Sequence of chain 3.A:
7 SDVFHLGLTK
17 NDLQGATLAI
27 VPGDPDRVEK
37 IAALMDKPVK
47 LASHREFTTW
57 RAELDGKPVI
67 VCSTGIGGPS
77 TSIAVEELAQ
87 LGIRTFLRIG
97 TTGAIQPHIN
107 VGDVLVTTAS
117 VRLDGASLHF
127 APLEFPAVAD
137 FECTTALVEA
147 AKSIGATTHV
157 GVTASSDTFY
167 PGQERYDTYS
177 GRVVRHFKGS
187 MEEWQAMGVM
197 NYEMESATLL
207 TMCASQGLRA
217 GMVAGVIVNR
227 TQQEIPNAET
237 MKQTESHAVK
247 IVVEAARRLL

A protein and the small-molecule ligand that binds it are described below.
Small molecule (SMILES): O=c1[nH]c(=O)n([C@@H]2O[C@H](CO)[C@@H](O)[C@H]2O)cc1F

Binding-site contacts:
Ligand atom O2' contacts residue GLU201 of chain 3.B at 2.7 Å (salt-bridge).
Ligand atom F5 contacts residue THR98 of chain 3.B at 3.2 Å.
Ligand atom F5 contacts residue VAL224 of chain 3.B at 3.6 Å.
Ligand atom C2 contacts residue GLN169 of chain 3.B at 3.7 Å.
Ligand atom C2' contacts residue MET200 of chain 3.B at 3.3 Å (hydrophobic).
Ligand atom N3 contacts residue GLN169 of chain 3.B at 2.9 Å (h-bond).
Ligand atom F5 contacts residue GLY99 of chain 3.B at 3.4 Å.
Ligand atom C3' contacts residue GLU201 of chain 3.B at 3.7 Å.
Ligand atom O4' contacts residue THR97 of chain 3.B at 2.9 Å (h-bond).
Ligand atom O3' contacts residue ILE72 of chain 3.B at 3.6 Å.
Ligand atom C5 contacts residue THR98 of chain 3.B at 3.5 Å.
Ligand atom O4 contacts residue GLY99 of chain 3.B at 3.6 Å.
Ligand atom C5' contacts residue PHE165 of chain 3.B at 3.6 Å (hydrophobic).
Ligand atom O2' contacts residue MET200 of chain 3.B at 2.9 Å (h-bond).
Ligand atom O2 contacts residue GLU199 of chain 3.B at 3.4 Å.
Ligand atom O3' contacts residue GLU201 of chain 3.B at 2.8 Å (salt-bridge).
Ligand atom F5 contacts residue ILE223 of chain 3.B at 3.3 Å.
Ligand atom C5' contacts residue HIS11 of chain 3.A at 3.5 Å.
Ligand atom O2 contacts residue MET200 of chain 3.B at 3.0 Å.
Ligand atom O4 contacts residue GLN169 of chain 3.B at 3.5 Å (h-bond).
Ligand atom N3 contacts residue PHE165 of chain 3.B at 3.5 Å.
Ligand atom C6 contacts residue THR98 of chain 3.B at 3.5 Å.
Ligand atom O5' contacts residue HIS11 of chain 3.A at 2.6 Å (h-bond).
Ligand atom C6 contacts residue THR97 of chain 3.B at 3.4 Å.
Ligand atom C5 contacts residue GLY99 of chain 3.B at 3.5 Å.
Ligand atom C4 contacts residue GLN169 of chain 3.B at 3.6 Å.
Ligand atom N3 contacts residue TYR198 of chain 3.B at 3.7 Å.
Ligand atom O2' contacts residue ARG94 of chain 3.B at 3.1 Å (salt-bridge).
Ligand atom C4 contacts residue PHE165 of chain 3.B at 3.7 Å (hydrophobic).
Ligand atom C4 contacts residue GLY99 of chain 3.B at 3.6 Å.
Ligand atom C1' contacts residue SO41 of chain 3.F at 3.4 Å.
Ligand atom O4 contacts residue ARG171 of chain 3.B at 3.1 Å (salt-bridge).
Ligand atom N1 contacts residue THR97 of chain 3.B at 3.5 Å (h-bond).
Ligand atom C1' contacts residue THR97 of chain 3.B at 3.1 Å.
Ligand atom O4' contacts residue SO41 of chain 3.F at 3.2 Å (h-bond).
Ligand atom O3' contacts residue SO41 of chain 3.F at 2.8 Å (h-bond).
Ligand atom O2' contacts residue SO41 of chain 3.F at 2.9 Å (h-bond).
Ligand atom C4' contacts residue SO41 of chain 3.F at 3.7 Å.
Ligand atom O2 contacts residue GLN169 of chain 3.B at 3.0 Å (h-bond).
Ligand atom C2' contacts residue SO41 of chain 3.F at 3.5 Å.

Sequence of chain 3.B:
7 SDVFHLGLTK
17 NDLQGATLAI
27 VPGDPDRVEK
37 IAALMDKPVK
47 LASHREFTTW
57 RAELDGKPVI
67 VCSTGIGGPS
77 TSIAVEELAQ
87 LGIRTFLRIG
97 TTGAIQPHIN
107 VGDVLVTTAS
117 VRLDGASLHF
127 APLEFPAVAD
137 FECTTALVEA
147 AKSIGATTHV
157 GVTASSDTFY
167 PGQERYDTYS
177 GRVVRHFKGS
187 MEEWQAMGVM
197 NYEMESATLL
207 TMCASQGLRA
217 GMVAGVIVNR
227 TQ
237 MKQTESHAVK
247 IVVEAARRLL